Sequence of chain 1.C:
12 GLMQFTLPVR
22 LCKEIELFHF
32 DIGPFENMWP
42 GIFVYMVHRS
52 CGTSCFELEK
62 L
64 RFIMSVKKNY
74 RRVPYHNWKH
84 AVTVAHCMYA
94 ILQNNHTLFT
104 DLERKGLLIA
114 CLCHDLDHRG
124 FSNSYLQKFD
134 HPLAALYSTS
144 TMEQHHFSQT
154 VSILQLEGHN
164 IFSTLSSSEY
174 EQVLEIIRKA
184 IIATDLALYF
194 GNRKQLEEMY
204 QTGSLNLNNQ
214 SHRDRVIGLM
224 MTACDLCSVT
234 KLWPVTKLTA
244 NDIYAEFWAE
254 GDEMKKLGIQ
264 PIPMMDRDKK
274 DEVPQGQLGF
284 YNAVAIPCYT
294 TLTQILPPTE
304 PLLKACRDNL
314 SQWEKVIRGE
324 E

Binding-site contacts:
Ligand atom C10 contacts residue GLN280 of chain 1.C at 3.3 Å.
Ligand atom C01 contacts residue ILE246 of chain 1.C at 3.5 Å (hydrophobic).
Ligand atom C23 contacts residue TYR247 of chain 1.C at 3.8 Å (hydrophobic).
Ligand atom C04 contacts residue PHE283 of chain 1.C at 3.5 Å (hydrophobic).
Ligand atom C14 contacts residue MET267 of chain 1.C at 3.5 Å (hydrophobic).
Ligand atom C24 contacts residue GLU275 of chain 1.C at 3.4 Å.
Ligand atom C03 contacts residue ILE246 of chain 1.C at 3.5 Å (hydrophobic).
Ligand atom C18 contacts residue TYR247 of chain 1.C at 3.7 Å (hydrophobic).
Ligand atom N20 contacts residue GLY279 of chain 1.C at 3.6 Å (h-bond).
Ligand atom F06 contacts residue LEU229 of chain 1.C at 3.1 Å.
Ligand atom N22 contacts residue MET267 of chain 1.C at 3.7 Å.
Ligand atom N11 contacts residue GLN280 of chain 1.C at 2.5 Å (h-bond).
Ligand atom F07 contacts residue LEU229 of chain 1.C at 3.4 Å.
Ligand atom C18 contacts residue MET267 of chain 1.C at 3.7 Å (hydrophobic).
Ligand atom C05 contacts residue SER231 of chain 1.C at 3.6 Å.
Ligand atom N19 contacts residue GLY279 of chain 1.C at 3.7 Å.
Ligand atom F08 contacts residue TYR78 of chain 1.C at 3.1 Å.
Ligand atom C16 contacts residue GLY279 of chain 1.C at 3.3 Å.
Ligand atom F08 contacts residue SER231 of chain 1.C at 2.5 Å.
Ligand atom C18 contacts residue GLY279 of chain 1.C at 3.3 Å.
Ligand atom N22 contacts residue GLY279 of chain 1.C at 3.6 Å.
Ligand atom N17 contacts residue GLY279 of chain 1.C at 3.4 Å.
Ligand atom C02 contacts residue ILE246 of chain 1.C at 3.1 Å (hydrophobic).
Ligand atom C02 contacts residue VAL232 of chain 1.C at 3.7 Å (hydrophobic).
Ligand atom N09 contacts residue PHE283 of chain 1.C at 3.7 Å.
Ligand atom C24 contacts residue LYS272 of chain 1.C at 3.3 Å.
Ligand atom F08 contacts residue ILE246 of chain 1.C at 3.3 Å.
Ligand atom N17 contacts residue TYR247 of chain 1.C at 2.7 Å (h-bond).
Ligand atom F06 contacts residue VAL232 of chain 1.C at 3.6 Å.
Ligand atom C03 contacts residue GLN280 of chain 1.C at 3.5 Å.
Ligand atom C24 contacts residue VAL276 of chain 1.C at 3.6 Å (hydrophobic).
Ligand atom C15 contacts residue GLY279 of chain 1.C at 3.5 Å.
Ligand atom N19 contacts residue MET267 of chain 1.C at 3.6 Å.
Ligand atom F06 contacts residue SER231 of chain 1.C at 3.6 Å.
Ligand atom C25 contacts residue PRO266 of chain 1.C at 3.7 Å (hydrophobic).
Ligand atom C26 contacts residue MET267 of chain 1.C at 3.7 Å (hydrophobic).
Ligand atom N13 contacts residue PHE283 of chain 1.C at 3.6 Å.
Ligand atom C16 contacts residue TYR247 of chain 1.C at 3.6 Å (hydrophobic).
Ligand atom C15 contacts residue PHE283 of chain 1.C at 3.5 Å (hydrophobic).
Ligand atom C12 contacts residue GLN280 of chain 1.C at 3.6 Å.

The protein below binds the small molecule below.
Small molecule (SMILES): Cn1nc(N2CCCC2)nc1CCc1nc2ccc(C(F)(F)F)cn2n1